Sequence of chain 6.F:
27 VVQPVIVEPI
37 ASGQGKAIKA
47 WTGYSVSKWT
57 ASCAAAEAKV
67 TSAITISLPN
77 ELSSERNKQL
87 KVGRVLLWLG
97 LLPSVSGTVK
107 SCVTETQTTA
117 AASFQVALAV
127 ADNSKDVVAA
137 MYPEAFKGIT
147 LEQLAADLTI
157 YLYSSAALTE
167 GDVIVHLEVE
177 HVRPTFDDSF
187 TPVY

Binding-site contacts:
Ligand atom C8 contacts residue TRP47 of chain 1.E at 4.0 Å (hydrophobic).
Ligand atom C5 contacts residue TRP47 of chain 1.E at 4.0 Å (hydrophobic).
Ligand atom C8 contacts residue GLU140 of chain 1.E at 4.1 Å.
Ligand atom C1' contacts residue LYS143 of chain 1.E at 4.0 Å.
Ligand atom C1' contacts residue TRP47 of chain 1.E at 4.3 Å (hydrophobic).
Ligand atom O4' contacts residue TRP47 of chain 1.E at 4.0 Å.
Ligand atom C2' contacts residue GLU140 of chain 1.E at 3.5 Å.
Ligand atom N6 contacts residue TRP47 of chain 1.E at 4.2 Å.
Ligand atom N3 contacts residue TRP47 of chain 1.E at 3.9 Å.
Ligand atom O2' contacts residue GLU140 of chain 1.E at 3.0 Å (salt-bridge).
Ligand atom N9 contacts residue TRP47 of chain 1.E at 4.0 Å.
Ligand atom N1 contacts residue TRP47 of chain 1.E at 3.8 Å.
Ligand atom O4' contacts residue LYS143 of chain 1.E at 4.2 Å.
Ligand atom C1' contacts residue GLU140 of chain 1.E at 3.2 Å.
Ligand atom N9 contacts residue GLU140 of chain 1.E at 4.1 Å.
Ligand atom C6 contacts residue TRP47 of chain 1.E at 3.9 Å (hydrophobic).
Ligand atom N9 contacts residue LYS143 of chain 1.E at 3.8 Å.
Ligand atom OP1 contacts residue LYS45 of chain 6.F at 4.3 Å.
Ligand atom C4 contacts residue TRP47 of chain 1.E at 3.9 Å (hydrophobic).
Ligand atom O4' contacts residue GLU140 of chain 1.E at 4.1 Å.
Ligand atom C2 contacts residue TRP47 of chain 1.E at 3.8 Å (hydrophobic).
Ligand atom N7 contacts residue TRP47 of chain 1.E at 4.0 Å.
Ligand atom C2' contacts residue LYS143 of chain 1.E at 4.5 Å.
Ligand atom N7 contacts residue LYS143 of chain 1.E at 3.7 Å.
Ligand atom C8 contacts residue LYS143 of chain 1.E at 2.8 Å.

Sequence of chain 1.E:
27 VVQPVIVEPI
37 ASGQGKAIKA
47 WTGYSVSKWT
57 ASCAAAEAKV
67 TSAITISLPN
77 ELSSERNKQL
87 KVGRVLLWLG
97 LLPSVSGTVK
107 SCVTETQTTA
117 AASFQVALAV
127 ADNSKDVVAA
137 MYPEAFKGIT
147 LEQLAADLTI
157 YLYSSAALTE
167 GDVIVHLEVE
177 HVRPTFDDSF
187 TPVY

This small molecule binds to this protein.
Small molecule (SMILES): Nc1ncnc2c1ncn2[C@@H]1O[C@H](COP(=O)=O)[C@@H](O[P](=O)(O)OC[C@H]2O[C@@H](n3ccc(=O)[nH]c3=O)[C@H](O)[C@@H]2O)[C@H]1O